Sequence of chain 1.C:
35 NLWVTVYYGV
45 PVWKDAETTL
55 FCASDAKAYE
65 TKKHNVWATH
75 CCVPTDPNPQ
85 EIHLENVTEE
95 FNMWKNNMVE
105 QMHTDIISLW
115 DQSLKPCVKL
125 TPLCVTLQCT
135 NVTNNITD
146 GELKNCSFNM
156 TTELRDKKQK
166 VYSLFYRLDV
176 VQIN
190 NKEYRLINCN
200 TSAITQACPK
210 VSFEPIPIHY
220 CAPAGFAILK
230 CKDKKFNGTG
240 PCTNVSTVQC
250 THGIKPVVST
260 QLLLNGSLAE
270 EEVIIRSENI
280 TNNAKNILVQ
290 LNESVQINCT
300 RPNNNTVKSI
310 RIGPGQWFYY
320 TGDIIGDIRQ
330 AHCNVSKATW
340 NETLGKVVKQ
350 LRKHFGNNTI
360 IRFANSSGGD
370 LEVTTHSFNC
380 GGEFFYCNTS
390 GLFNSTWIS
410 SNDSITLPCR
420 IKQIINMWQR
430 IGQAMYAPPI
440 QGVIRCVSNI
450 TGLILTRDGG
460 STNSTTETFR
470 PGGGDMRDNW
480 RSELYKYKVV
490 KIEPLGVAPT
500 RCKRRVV

Binding-site contacts:
Ligand atom C7 contacts residue ASN150 of chain 1.C at 3.4 Å.
Ligand atom C6 contacts residue TYR167 of chain 1.C at 3.6 Å (hydrophobic).
Ligand atom C7 contacts residue LEU169 of chain 1.C at 4.3 Å (hydrophobic).
Ligand atom C5 contacts residue ASN150 of chain 1.C at 3.7 Å.
Ligand atom C1 contacts residue ASN150 of chain 1.C at 1.5 Å.
Ligand atom C8 contacts residue TYR167 of chain 1.C at 3.7 Å (hydrophobic).
Ligand atom O7 contacts residue ASN150 of chain 1.C at 3.5 Å (h-bond).
Ligand atom C8 contacts residue ASN150 of chain 1.C at 4.5 Å.
Ligand atom C4 contacts residue ASN150 of chain 1.C at 4.2 Å.
Ligand atom O6 contacts residue TYR167 of chain 1.C at 3.5 Å.
Ligand atom C8 contacts residue VAL136 of chain 1.C at 3.6 Å (hydrophobic).
Ligand atom O3 contacts residue ASP322 of chain 1.C at 4.4 Å.
Ligand atom C5 contacts residue TYR167 of chain 1.C at 4.2 Å (hydrophobic).
Ligand atom C3 contacts residue ASN150 of chain 1.C at 3.7 Å.
Ligand atom N2 contacts residue ASN150 of chain 1.C at 2.9 Å (h-bond).
Ligand atom O5 contacts residue ASN150 of chain 1.C at 2.4 Å (h-bond).
Ligand atom N2 contacts residue LEU169 of chain 1.C at 4.1 Å.
Ligand atom O5 contacts residue TYR167 of chain 1.C at 4.5 Å.
Ligand atom C8 contacts residue ASP322 of chain 1.C at 3.7 Å.
Ligand atom C2 contacts residue ASN150 of chain 1.C at 2.4 Å.
Ligand atom N2 contacts residue ASP322 of chain 1.C at 4.0 Å.
Ligand atom C7 contacts residue ASP322 of chain 1.C at 4.4 Å.
Ligand atom C8 contacts residue LEU169 of chain 1.C at 3.9 Å (hydrophobic).

This small molecule binds to this protein.
Small molecule (SMILES): CC(=O)N[C@H]1[C@H](O[C@H]2[C@H](O)[C@@H](NC(C)=O)CO[C@@H]2CO)O[C@H](CO)[C@@H](O)[C@@H]1O